Binding-site contacts:
Ligand atom C4 contacts residue ASN116 of chain 2.A at 4.1 Å.
Ligand atom C7 contacts residue SER272 of chain 2.A at 3.6 Å.
Ligand atom C5 contacts residue ASN116 of chain 2.A at 3.6 Å.
Ligand atom C5 contacts residue SER271 of chain 2.A at 3.4 Å.
Ligand atom O7 contacts residue CYS203 of chain 2.A at 3.9 Å.
Ligand atom C2 contacts residue ASN116 of chain 2.A at 2.4 Å.
Ligand atom N2 contacts residue ASN116 of chain 2.A at 2.9 Å (h-bond).
Ligand atom O7 contacts residue ASN202 of chain 2.A at 3.7 Å.
Ligand atom O4 contacts residue SER271 of chain 2.A at 3.8 Å.
Ligand atom O7 contacts residue ASN116 of chain 2.A at 4.2 Å.
Ligand atom C8 contacts residue LEU115 of chain 2.A at 3.9 Å (hydrophobic).
Ligand atom C1 contacts residue ASN116 of chain 2.A at 1.4 Å.
Ligand atom C7 contacts residue CYS203 of chain 2.A at 3.8 Å (hydrophobic).
Ligand atom O3 contacts residue CYS203 of chain 2.A at 3.0 Å (h-bond).
Ligand atom C1 contacts residue SER272 of chain 2.A at 3.9 Å.
Ligand atom C2 contacts residue SER272 of chain 2.A at 3.8 Å.
Ligand atom C3 contacts residue SER271 of chain 2.A at 3.7 Å.
Ligand atom C8 contacts residue ASN202 of chain 2.A at 3.4 Å.
Ligand atom O7 contacts residue ARG106 of chain 2.A at 2.7 Å (salt-bridge).
Ligand atom O5 contacts residue SER271 of chain 2.A at 4.1 Å.
Ligand atom N2 contacts residue SER272 of chain 2.A at 2.8 Å (h-bond).
Ligand atom C8 contacts residue PRO107 of chain 2.A at 3.8 Å (hydrophobic).
Ligand atom C3 contacts residue ASN116 of chain 2.A at 3.8 Å.
Ligand atom C8 contacts residue PHE201 of chain 2.A at 3.5 Å (hydrophobic).
Ligand atom N2 contacts residue CYS203 of chain 2.A at 4.0 Å.
Ligand atom O5 contacts residue ASN116 of chain 2.A at 2.3 Å (h-bond).
Ligand atom C7 contacts residue ASN116 of chain 2.A at 3.8 Å.
Ligand atom C4 contacts residue SER271 of chain 2.A at 3.8 Å.
Ligand atom C8 contacts residue CYS203 of chain 2.A at 4.1 Å (hydrophobic).
Ligand atom C7 contacts residue ASN202 of chain 2.A at 4.0 Å.
Ligand atom C1 contacts residue SER271 of chain 2.A at 3.9 Å.
Ligand atom C8 contacts residue SER272 of chain 2.A at 3.5 Å.
Ligand atom C7 contacts residue ARG106 of chain 2.A at 3.9 Å.
Ligand atom C3 contacts residue CYS203 of chain 2.A at 3.9 Å (hydrophobic).
Ligand atom C3 contacts residue SER272 of chain 2.A at 4.2 Å.
Ligand atom O3 contacts residue ARG106 of chain 2.A at 3.8 Å.
Ligand atom N2 contacts residue CYS270 of chain 2.A at 4.2 Å.
Ligand atom O7 contacts residue PRO107 of chain 2.A at 4.0 Å.
Ligand atom O5 contacts residue NAG1 of chain 2.O at 4.0 Å.
Ligand atom O3 contacts residue CYS270 of chain 2.A at 4.1 Å.

A protein and the small-molecule ligand that binds it are described below.
Small molecule (SMILES): CC(=O)N[C@@H]1[C@@H](O)[C@H](O)[C@@H](CO)O[C@H]1O

Sequence of chain 2.A:
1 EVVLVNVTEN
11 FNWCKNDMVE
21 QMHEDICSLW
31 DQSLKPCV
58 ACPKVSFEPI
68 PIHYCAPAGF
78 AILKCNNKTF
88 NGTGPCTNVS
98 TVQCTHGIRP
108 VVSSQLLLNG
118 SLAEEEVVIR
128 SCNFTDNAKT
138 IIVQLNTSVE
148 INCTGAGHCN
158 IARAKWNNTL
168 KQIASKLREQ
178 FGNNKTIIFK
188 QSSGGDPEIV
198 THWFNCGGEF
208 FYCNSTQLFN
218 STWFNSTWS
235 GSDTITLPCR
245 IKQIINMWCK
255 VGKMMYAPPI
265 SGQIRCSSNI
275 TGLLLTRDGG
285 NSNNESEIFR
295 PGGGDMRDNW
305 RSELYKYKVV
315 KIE